Binding-site contacts:
Ligand atom C3 contacts residue ASN25 of chain 1.A at 3.8 Å.
Ligand atom C8 contacts residue VAL49 of chain 1.A at 4.2 Å (hydrophobic).
Ligand atom N2 contacts residue VAL49 of chain 1.A at 4.5 Å.
Ligand atom O5 contacts residue ASN25 of chain 1.A at 2.4 Å (h-bond).
Ligand atom C7 contacts residue GLY21 of chain 1.A at 4.1 Å.
Ligand atom C8 contacts residue GLY21 of chain 1.A at 3.5 Å.
Ligand atom C5 contacts residue ASN25 of chain 1.A at 3.7 Å.
Ligand atom C2 contacts residue ASN25 of chain 1.A at 2.5 Å.
Ligand atom C4 contacts residue ASN25 of chain 1.A at 4.2 Å.
Ligand atom N2 contacts residue ASN25 of chain 1.A at 2.9 Å (h-bond).
Ligand atom C7 contacts residue ASN25 of chain 1.A at 3.6 Å.
Ligand atom C1 contacts residue ASN25 of chain 1.A at 1.4 Å.
Ligand atom O7 contacts residue ASN25 of chain 1.A at 3.8 Å.
Ligand atom O3 contacts residue VAL49 of chain 1.A at 4.2 Å.

Sequence of chain 1.A:
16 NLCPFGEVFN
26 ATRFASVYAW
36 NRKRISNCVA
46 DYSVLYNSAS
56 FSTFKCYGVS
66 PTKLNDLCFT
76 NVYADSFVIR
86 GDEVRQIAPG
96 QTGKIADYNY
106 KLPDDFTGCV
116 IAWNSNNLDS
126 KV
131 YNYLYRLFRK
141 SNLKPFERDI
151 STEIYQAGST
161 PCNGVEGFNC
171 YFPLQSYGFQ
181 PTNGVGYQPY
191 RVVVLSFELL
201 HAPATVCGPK

A small-molecule ligand and the protein it binds are described below.
Small molecule (SMILES): CC(=O)N[C@@H]1[C@@H](O)[C@H](O)[C@@H](CO)O[C@H]1O